Binding-site contacts:
Ligand atom O6 contacts residue ASN212 of chain 12.H at 4.3 Å.
Ligand atom C5 contacts residue ASN212 of chain 12.H at 3.7 Å.
Ligand atom C1 contacts residue ASN212 of chain 12.H at 1.4 Å.
Ligand atom C7 contacts residue ASN212 of chain 12.H at 4.0 Å.
Ligand atom C4 contacts residue ASN212 of chain 12.H at 4.2 Å.
Ligand atom O5 contacts residue ASN212 of chain 12.H at 2.4 Å (h-bond).
Ligand atom C3 contacts residue ASN212 of chain 12.H at 3.8 Å.
Ligand atom N2 contacts residue ASN212 of chain 12.H at 2.9 Å (h-bond).
Ligand atom C2 contacts residue ASN212 of chain 12.H at 2.5 Å.
Ligand atom C1 contacts residue ILE211 of chain 12.H at 4.3 Å (hydrophobic).
Ligand atom N2 contacts residue ILE211 of chain 12.H at 4.5 Å.

Sequence of chain 12.H:
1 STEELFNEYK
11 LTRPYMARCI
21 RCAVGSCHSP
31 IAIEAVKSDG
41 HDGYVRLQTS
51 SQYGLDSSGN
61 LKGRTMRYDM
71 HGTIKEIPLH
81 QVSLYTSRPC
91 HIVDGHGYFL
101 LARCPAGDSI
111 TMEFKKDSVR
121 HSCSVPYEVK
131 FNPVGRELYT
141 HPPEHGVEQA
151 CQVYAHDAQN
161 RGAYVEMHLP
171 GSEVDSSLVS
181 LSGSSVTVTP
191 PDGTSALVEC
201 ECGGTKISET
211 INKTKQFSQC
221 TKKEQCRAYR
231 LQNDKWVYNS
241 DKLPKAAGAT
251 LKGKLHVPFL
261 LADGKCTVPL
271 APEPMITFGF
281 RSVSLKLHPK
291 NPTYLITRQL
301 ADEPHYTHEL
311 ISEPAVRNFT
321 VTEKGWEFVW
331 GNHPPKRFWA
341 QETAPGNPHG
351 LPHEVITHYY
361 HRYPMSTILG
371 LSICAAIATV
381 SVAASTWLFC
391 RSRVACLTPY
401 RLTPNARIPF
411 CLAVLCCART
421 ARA

A small-molecule ligand and the protein it binds are described below.
Small molecule (SMILES): CC(=O)N[C@@H]1[C@@H](O)[C@H](O)[C@@H](CO)O[C@H]1O